Sequence of chain 1.B:
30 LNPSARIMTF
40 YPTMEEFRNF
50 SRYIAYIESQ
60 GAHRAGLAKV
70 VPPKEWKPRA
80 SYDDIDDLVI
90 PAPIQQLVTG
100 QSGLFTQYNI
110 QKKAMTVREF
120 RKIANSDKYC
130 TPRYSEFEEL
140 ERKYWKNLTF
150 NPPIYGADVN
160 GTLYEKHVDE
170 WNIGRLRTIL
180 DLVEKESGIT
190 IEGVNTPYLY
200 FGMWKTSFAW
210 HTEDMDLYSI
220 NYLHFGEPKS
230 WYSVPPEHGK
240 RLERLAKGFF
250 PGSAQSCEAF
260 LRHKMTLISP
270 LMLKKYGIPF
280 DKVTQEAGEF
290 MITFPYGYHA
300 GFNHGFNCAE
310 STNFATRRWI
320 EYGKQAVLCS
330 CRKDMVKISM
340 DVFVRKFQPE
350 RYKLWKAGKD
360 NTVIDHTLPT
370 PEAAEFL

A protein and the small-molecule ligand that binds it are described below.
Small molecule (SMILES): O=C(O)c1ccc(O)c2ncccc12

Binding-site contacts:
Ligand atom CAN contacts residue PHE207 of chain 1.B at 4.3 Å (hydrophobic).
Ligand atom OAA contacts residue TYR154 of chain 1.B at 3.6 Å (h-bond).
Ligand atom CAE contacts residue NI1 of chain 1.F at 3.4 Å.
Ligand atom CAF contacts residue HIS298 of chain 1.B at 3.9 Å.
Ligand atom CAK contacts residue PHE207 of chain 1.B at 4.1 Å (hydrophobic).
Ligand atom CAN contacts residue NI1 of chain 1.F at 3.0 Å.
Ligand atom CAF contacts residue PHE207 of chain 1.B at 3.8 Å (hydrophobic).
Ligand atom CAJ contacts residue PHE207 of chain 1.B at 3.7 Å (hydrophobic).
Ligand atom CAK contacts residue HIS210 of chain 1.B at 3.6 Å.
Ligand atom OAC contacts residue HIS298 of chain 1.B at 2.6 Å (h-bond).
Ligand atom CAG contacts residue TRP230 of chain 1.B at 3.8 Å (hydrophobic).
Ligand atom CAH contacts residue PHE207 of chain 1.B at 3.8 Å (hydrophobic).
Ligand atom CAK contacts residue GLU212 of chain 1.B at 3.9 Å.
Ligand atom CAE contacts residue LYS263 of chain 1.B at 3.8 Å.
Ligand atom CAF contacts residue TRP230 of chain 1.B at 3.6 Å (hydrophobic).
Ligand atom CAH contacts residue TYR199 of chain 1.B at 3.7 Å (hydrophobic).
Ligand atom OAB contacts residue TYR154 of chain 1.B at 2.4 Å (h-bond).
Ligand atom CAE contacts residue HIS210 of chain 1.B at 3.9 Å.
Ligand atom OAA contacts residue LYS228 of chain 1.B at 2.7 Å (salt-bridge).
Ligand atom NAI contacts residue NI1 of chain 1.F at 2.4 Å (h-bond).
Ligand atom CAM contacts residue PHE207 of chain 1.B at 3.7 Å (hydrophobic).
Ligand atom CAL contacts residue PHE207 of chain 1.B at 3.6 Å (hydrophobic).
Ligand atom OAC contacts residue GLU212 of chain 1.B at 2.6 Å (salt-bridge).
Ligand atom OAB contacts residue LYS228 of chain 1.B at 4.1 Å.
Ligand atom OAA contacts residue PHE207 of chain 1.B at 3.6 Å.
Ligand atom CAJ contacts residue LYS228 of chain 1.B at 3.8 Å.
Ligand atom OAA contacts residue ASN220 of chain 1.B at 4.0 Å.
Ligand atom CAN contacts residue HIS210 of chain 1.B at 3.6 Å.
Ligand atom CAK contacts residue NI1 of chain 1.F at 2.8 Å.
Ligand atom CAG contacts residue ASN220 of chain 1.B at 3.8 Å.
Ligand atom OAC contacts residue HIS210 of chain 1.B at 2.9 Å (h-bond).
Ligand atom OAC contacts residue NI1 of chain 1.F at 2.0 Å (h-bond).
Ligand atom CAG contacts residue PHE207 of chain 1.B at 3.6 Å (hydrophobic).
Ligand atom OAB contacts residue TYR199 of chain 1.B at 3.7 Å.
Ligand atom CAD contacts residue TYR199 of chain 1.B at 3.9 Å (hydrophobic).
Ligand atom OAB contacts residue PHE207 of chain 1.B at 4.1 Å.
Ligand atom CAK contacts residue HIS298 of chain 1.B at 3.5 Å.
Ligand atom NAI contacts residue HIS210 of chain 1.B at 3.1 Å (h-bond).
Ligand atom CAJ contacts residue TYR154 of chain 1.B at 3.4 Å (hydrophobic).
Ligand atom CAF contacts residue NI1 of chain 1.F at 4.1 Å.